Sequence of chain 1.D:
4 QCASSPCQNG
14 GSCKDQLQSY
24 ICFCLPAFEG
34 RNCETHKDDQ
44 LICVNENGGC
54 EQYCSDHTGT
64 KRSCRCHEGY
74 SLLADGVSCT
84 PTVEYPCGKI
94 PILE

Binding-site contacts:
Ligand atom C2 contacts residue TYR23 of chain 1.D at 3.6 Å (hydrophobic).
Ligand atom O2 contacts residue TYR23 of chain 1.D at 3.8 Å.
Ligand atom C1 contacts residue SER7 of chain 1.D at 3.9 Å.
Ligand atom C4 contacts residue SER7 of chain 1.D at 3.8 Å.
Ligand atom C5 contacts residue SER7 of chain 1.D at 2.4 Å.
Ligand atom O4 contacts residue TYR23 of chain 1.D at 4.3 Å.
Ligand atom O1 contacts residue GLN4 of chain 1.D at 3.6 Å (h-bond).
Ligand atom C6 contacts residue SER7 of chain 1.D at 1.4 Å.
Ligand atom O1 contacts residue SER7 of chain 1.D at 3.6 Å.
Ligand atom C4 contacts residue TYR23 of chain 1.D at 4.1 Å (hydrophobic).
Ligand atom O3 contacts residue TYR23 of chain 1.D at 3.1 Å.
Ligand atom O5 contacts residue SER7 of chain 1.D at 2.9 Å (h-bond).
Ligand atom C3 contacts residue TYR23 of chain 1.D at 3.8 Å (hydrophobic).
Ligand atom C6 contacts residue PRO9 of chain 1.D at 3.9 Å (hydrophobic).
Ligand atom O1 contacts residue TYR23 of chain 1.D at 4.5 Å.

A protein and the small-molecule ligand that binds it are described below.
Small molecule (SMILES): OC[C@H]1O[C@@H](O)[C@H](O)[C@@H](O)[C@@H]1O